Binding-site contacts:
Ligand atom C7 contacts residue ASN65 of chain 1.C at 3.4 Å.
Ligand atom N2 contacts residue ASN65 of chain 1.C at 2.9 Å (h-bond).
Ligand atom C5 contacts residue ASN65 of chain 1.C at 3.6 Å.
Ligand atom C3 contacts residue ASN65 of chain 1.C at 3.8 Å.
Ligand atom C8 contacts residue LEU358 of chain 1.C at 3.7 Å (hydrophobic).
Ligand atom O5 contacts residue TYR387 of chain 1.D at 4.0 Å.
Ligand atom C1 contacts residue LEU358 of chain 1.C at 4.5 Å (hydrophobic).
Ligand atom C2 contacts residue TYR387 of chain 1.D at 4.1 Å (hydrophobic).
Ligand atom O7 contacts residue TYR387 of chain 1.D at 3.3 Å.
Ligand atom C7 contacts residue LEU358 of chain 1.C at 3.9 Å (hydrophobic).
Ligand atom O7 contacts residue ASN65 of chain 1.C at 3.4 Å (h-bond).
Ligand atom C4 contacts residue ASN65 of chain 1.C at 4.2 Å.
Ligand atom O5 contacts residue ASN65 of chain 1.C at 2.3 Å (h-bond).
Ligand atom C1 contacts residue ASN65 of chain 1.C at 1.4 Å.
Ligand atom C1 contacts residue TYR387 of chain 1.D at 4.0 Å (hydrophobic).
Ligand atom N2 contacts residue LEU358 of chain 1.C at 3.8 Å.
Ligand atom C7 contacts residue TYR387 of chain 1.D at 4.5 Å (hydrophobic).
Ligand atom C2 contacts residue ASN65 of chain 1.C at 2.4 Å.

The protein below binds the small molecule below.
Small molecule (SMILES): CC(=O)N[C@@H]1[C@@H](O)[C@H](O)[C@@H](CO)O[C@H]1O

Sequence of chain 1.C:
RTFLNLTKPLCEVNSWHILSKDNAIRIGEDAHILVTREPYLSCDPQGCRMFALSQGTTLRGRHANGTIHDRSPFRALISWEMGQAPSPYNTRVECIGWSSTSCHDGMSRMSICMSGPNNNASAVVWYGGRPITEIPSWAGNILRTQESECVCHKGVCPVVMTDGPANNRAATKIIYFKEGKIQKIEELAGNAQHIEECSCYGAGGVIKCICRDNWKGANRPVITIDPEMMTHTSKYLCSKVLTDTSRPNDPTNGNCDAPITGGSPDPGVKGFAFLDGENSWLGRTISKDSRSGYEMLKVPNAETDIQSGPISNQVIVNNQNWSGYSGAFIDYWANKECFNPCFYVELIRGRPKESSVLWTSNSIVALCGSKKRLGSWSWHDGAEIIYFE

Sequence of chain 1.D:
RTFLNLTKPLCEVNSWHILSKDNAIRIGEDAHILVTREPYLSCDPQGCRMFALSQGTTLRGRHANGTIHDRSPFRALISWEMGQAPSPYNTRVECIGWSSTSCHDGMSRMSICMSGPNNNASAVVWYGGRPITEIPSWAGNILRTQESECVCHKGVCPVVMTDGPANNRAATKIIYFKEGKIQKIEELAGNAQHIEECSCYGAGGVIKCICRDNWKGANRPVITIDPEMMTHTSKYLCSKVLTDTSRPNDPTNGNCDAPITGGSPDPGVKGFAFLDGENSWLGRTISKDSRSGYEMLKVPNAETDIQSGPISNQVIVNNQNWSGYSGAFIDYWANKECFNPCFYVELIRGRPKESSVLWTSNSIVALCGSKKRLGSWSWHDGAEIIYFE